Binding-site contacts:
Ligand atom F3 contacts residue LEU40 of chain 1.B at 3.8 Å.
Ligand atom C11 contacts residue GLU87 of chain 1.B at 3.4 Å.
Ligand atom C17 contacts residue GLY16 of chain 1.B at 3.9 Å.
Ligand atom C24 contacts residue ASN137 of chain 1.B at 3.8 Å.
Ligand atom C24 contacts residue ALA149 of chain 1.B at 3.6 Å (hydrophobic).
Ligand atom C23 contacts residue LEU86 of chain 1.B at 3.4 Å (hydrophobic).
Ligand atom C22 contacts residue LYS38 of chain 1.B at 3.4 Å.
Ligand atom C13 contacts residue GLY16 of chain 1.B at 3.7 Å.
Ligand atom C21 contacts residue PHE151 of chain 1.B at 3.7 Å (hydrophobic).
Ligand atom C10 contacts residue LEU139 of chain 1.B at 3.9 Å (hydrophobic).
Ligand atom C17 contacts residue LYS17 of chain 1.B at 3.6 Å.
Ligand atom C12 contacts residue LEU139 of chain 1.B at 3.6 Å (hydrophobic).
Ligand atom F3 contacts residue LEU45 of chain 1.B at 3.4 Å.
Ligand atom C1 contacts residue PHE151 of chain 1.B at 3.8 Å (hydrophobic).
Ligand atom C9 contacts residue LEU139 of chain 1.B at 3.8 Å (hydrophobic).
Ligand atom C6 contacts residue PHE151 of chain 1.B at 3.3 Å (hydrophobic).
Ligand atom F3 contacts residue PHE20 of chain 1.B at 3.9 Å.
Ligand atom N2 contacts residue TYR88 of chain 1.B at 3.9 Å.
Ligand atom C19 contacts residue ALA149 of chain 1.B at 3.9 Å (hydrophobic).
Ligand atom N2 contacts residue ALA89 of chain 1.B at 3.0 Å (h-bond).
Ligand atom C11 contacts residue ALA89 of chain 1.B at 3.8 Å (hydrophobic).
Ligand atom F1 contacts residue VAL50 of chain 1.B at 3.3 Å.
Ligand atom C20 contacts residue ALA149 of chain 1.B at 3.4 Å (hydrophobic).
Ligand atom N4 contacts residue PHE151 of chain 1.B at 3.5 Å.
Ligand atom C10 contacts residue ALA89 of chain 1.B at 3.1 Å (hydrophobic).
Ligand atom C8 contacts residue LYS38 of chain 1.B at 3.5 Å.
Ligand atom C22 contacts residue PHE151 of chain 1.B at 3.8 Å (hydrophobic).
Ligand atom N3 contacts residue VAL23 of chain 1.B at 3.3 Å.
Ligand atom C16 contacts residue VAL23 of chain 1.B at 3.6 Å (hydrophobic).
Ligand atom F2 contacts residue PHE20 of chain 1.B at 3.2 Å.
Ligand atom C17 contacts residue VAL23 of chain 1.B at 3.5 Å (hydrophobic).
Ligand atom F1 contacts residue GLN53 of chain 1.B at 3.4 Å.
Ligand atom C22 contacts residue LEU86 of chain 1.B at 3.9 Å (hydrophobic).
Ligand atom C11 contacts residue LEU139 of chain 1.B at 3.5 Å (hydrophobic).
Ligand atom C23 contacts residue LYS38 of chain 1.B at 3.7 Å.
Ligand atom N2 contacts residue LEU139 of chain 1.B at 3.6 Å.
Ligand atom C2 contacts residue GLU57 of chain 1.B at 2.8 Å.
Ligand atom C15 contacts residue VAL23 of chain 1.B at 3.9 Å (hydrophobic).
Ligand atom O2 contacts residue LYS38 of chain 1.B at 2.8 Å (salt-bridge).
Ligand atom C1 contacts residue GLU57 of chain 1.B at 2.8 Å.

Sequence of chain 1.B:
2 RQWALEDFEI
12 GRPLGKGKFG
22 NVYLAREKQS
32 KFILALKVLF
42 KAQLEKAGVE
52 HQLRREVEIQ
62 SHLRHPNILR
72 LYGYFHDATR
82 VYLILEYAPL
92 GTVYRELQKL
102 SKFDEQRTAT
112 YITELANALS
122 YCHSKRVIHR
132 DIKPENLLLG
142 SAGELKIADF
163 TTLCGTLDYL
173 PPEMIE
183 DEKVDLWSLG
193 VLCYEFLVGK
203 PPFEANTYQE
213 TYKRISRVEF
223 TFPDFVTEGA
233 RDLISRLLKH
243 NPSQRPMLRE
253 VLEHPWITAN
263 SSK

This small molecule binds to this protein.
Small molecule (SMILES): Cc1cc(NC(=O)c2cccc(C(F)(F)F)c2)ccc1Oc1ncccc1-c1ccncn1